Sequence of chain 1.A:
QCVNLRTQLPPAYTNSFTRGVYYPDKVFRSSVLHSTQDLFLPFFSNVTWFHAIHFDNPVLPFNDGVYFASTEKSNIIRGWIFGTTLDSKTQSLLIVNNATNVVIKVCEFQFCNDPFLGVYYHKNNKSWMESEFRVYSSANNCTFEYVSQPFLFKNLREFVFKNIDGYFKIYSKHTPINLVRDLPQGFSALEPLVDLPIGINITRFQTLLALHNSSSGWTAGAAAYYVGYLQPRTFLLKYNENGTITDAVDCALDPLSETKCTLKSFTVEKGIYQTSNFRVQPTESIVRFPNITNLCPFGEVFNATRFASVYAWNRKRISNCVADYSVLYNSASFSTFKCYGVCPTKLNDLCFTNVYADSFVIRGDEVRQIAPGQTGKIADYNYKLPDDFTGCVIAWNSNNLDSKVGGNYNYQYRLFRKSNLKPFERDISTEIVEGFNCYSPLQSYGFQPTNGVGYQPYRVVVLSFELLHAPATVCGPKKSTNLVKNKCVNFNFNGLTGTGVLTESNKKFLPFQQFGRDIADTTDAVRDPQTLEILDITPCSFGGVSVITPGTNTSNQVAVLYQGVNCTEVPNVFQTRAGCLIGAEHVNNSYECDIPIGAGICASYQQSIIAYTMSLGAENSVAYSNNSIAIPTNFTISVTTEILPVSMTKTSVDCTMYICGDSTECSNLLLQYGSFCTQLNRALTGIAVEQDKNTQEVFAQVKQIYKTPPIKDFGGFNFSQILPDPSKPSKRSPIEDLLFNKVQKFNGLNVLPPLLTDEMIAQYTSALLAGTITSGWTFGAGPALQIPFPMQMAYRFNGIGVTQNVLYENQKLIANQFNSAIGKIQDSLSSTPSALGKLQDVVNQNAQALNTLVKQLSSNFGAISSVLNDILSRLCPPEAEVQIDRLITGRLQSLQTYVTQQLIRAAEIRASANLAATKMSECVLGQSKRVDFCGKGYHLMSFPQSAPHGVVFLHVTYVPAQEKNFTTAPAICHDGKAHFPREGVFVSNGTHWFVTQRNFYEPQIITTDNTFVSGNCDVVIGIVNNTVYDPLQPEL

Binding-site contacts:
Ligand atom C3 contacts residue ASN596 of chain 1.A at 3.8 Å.
Ligand atom C5 contacts residue ASN596 of chain 1.A at 3.7 Å.
Ligand atom C2 contacts residue ASN596 of chain 1.A at 2.5 Å.
Ligand atom C7 contacts residue ASN596 of chain 1.A at 3.5 Å.
Ligand atom C4 contacts residue ASN596 of chain 1.A at 4.3 Å.
Ligand atom O5 contacts residue ASN596 of chain 1.A at 2.4 Å (h-bond).
Ligand atom C1 contacts residue ASN596 of chain 1.A at 1.5 Å.
Ligand atom O7 contacts residue ASN596 of chain 1.A at 3.7 Å.
Ligand atom N2 contacts residue ASN596 of chain 1.A at 2.9 Å (h-bond).

The protein below binds the small molecule below.
Small molecule (SMILES): CC(=O)N[C@@H]1[C@@H](O)[C@H](O)[C@@H](CO)O[C@H]1O